Sequence of chain 2.B:
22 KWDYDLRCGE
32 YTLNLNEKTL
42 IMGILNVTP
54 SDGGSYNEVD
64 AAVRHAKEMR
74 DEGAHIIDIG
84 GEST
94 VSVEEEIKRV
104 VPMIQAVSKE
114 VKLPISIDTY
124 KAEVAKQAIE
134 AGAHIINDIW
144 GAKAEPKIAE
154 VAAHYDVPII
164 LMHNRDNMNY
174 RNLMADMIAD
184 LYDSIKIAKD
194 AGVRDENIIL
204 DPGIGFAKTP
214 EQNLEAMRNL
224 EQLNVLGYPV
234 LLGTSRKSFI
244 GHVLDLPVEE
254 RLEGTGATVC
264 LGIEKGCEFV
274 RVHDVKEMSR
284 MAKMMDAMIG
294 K

Binding-site contacts:
Ligand atom C8 contacts residue SO41 of chain 2.I at 3.9 Å.
Ligand atom C5 contacts residue ARG274 of chain 2.B at 3.8 Å.
Ligand atom N13 contacts residue LEU234 of chain 2.B at 3.7 Å.
Ligand atom C11 contacts residue LYS240 of chain 2.B at 3.9 Å.
Ligand atom O12 contacts residue GLY236 of chain 2.B at 3.1 Å (h-bond).
Ligand atom C11 contacts residue SO41 of chain 2.I at 3.4 Å.
Ligand atom C11 contacts residue PHE209 of chain 2.B at 3.7 Å (hydrophobic).
Ligand atom C9 contacts residue ASP121 of chain 2.B at 3.7 Å.
Ligand atom N13 contacts residue ILE163 of chain 2.B at 3.9 Å.
Ligand atom C3 contacts residue MET165 of chain 2.B at 4.0 Å (hydrophobic).
Ligand atom C8 contacts residue ARG274 of chain 2.B at 3.5 Å.
Ligand atom C3 contacts residue ASN140 of chain 2.B at 3.7 Å.
Ligand atom N7 contacts residue PHE209 of chain 2.B at 3.4 Å.
Ligand atom N13 contacts residue ASP204 of chain 2.B at 2.8 Å (salt-bridge).
Ligand atom C5 contacts residue ILE142 of chain 2.B at 3.6 Å (hydrophobic).
Ligand atom C6 contacts residue LYS240 of chain 2.B at 3.6 Å.
Ligand atom C1 contacts residue LYS240 of chain 2.B at 3.6 Å.
Ligand atom C9 contacts residue PHE209 of chain 2.B at 3.9 Å (hydrophobic).
Ligand atom C6 contacts residue PHE209 of chain 2.B at 3.8 Å (hydrophobic).
Ligand atom N10 contacts residue ASP121 of chain 2.B at 3.2 Å (salt-bridge).
Ligand atom N4 contacts residue ILE142 of chain 2.B at 3.7 Å.
Ligand atom C6 contacts residue ARG274 of chain 2.B at 3.8 Å.
Ligand atom O12 contacts residue LYS240 of chain 2.B at 2.8 Å (salt-bridge).
Ligand atom C1 contacts residue MET165 of chain 2.B at 3.8 Å (hydrophobic).
Ligand atom N2 contacts residue ASP204 of chain 2.B at 2.8 Å (salt-bridge).
Ligand atom C3 contacts residue ASP204 of chain 2.B at 3.2 Å.
Ligand atom N4 contacts residue ARG274 of chain 2.B at 3.9 Å.
Ligand atom N10 contacts residue ILE142 of chain 2.B at 3.5 Å.
Ligand atom C8 contacts residue LYS240 of chain 2.B at 3.9 Å.
Ligand atom N13 contacts residue ASN140 of chain 2.B at 2.7 Å (h-bond).
Ligand atom C3 contacts residue ARG274 of chain 2.B at 4.0 Å.
Ligand atom O12 contacts residue PHE209 of chain 2.B at 4.0 Å.
Ligand atom N10 contacts residue ARG274 of chain 2.B at 3.7 Å.
Ligand atom C9 contacts residue ARG274 of chain 2.B at 3.8 Å.
Ligand atom N2 contacts residue MET165 of chain 2.B at 3.7 Å.
Ligand atom N7 contacts residue ARG274 of chain 2.B at 3.7 Å.
Ligand atom N7 contacts residue LYS240 of chain 2.B at 2.9 Å (salt-bridge).
Ligand atom C1 contacts residue ASP204 of chain 2.B at 3.9 Å.
Ligand atom C8 contacts residue PHE209 of chain 2.B at 3.8 Å (hydrophobic).
Ligand atom N4 contacts residue ASN140 of chain 2.B at 3.2 Å (h-bond).

This small molecule binds to this protein.
Small molecule (SMILES): C[C@@H]1CNc2nc(N)[nH]c(=O)c2N1